Sequence of chain 1.A:
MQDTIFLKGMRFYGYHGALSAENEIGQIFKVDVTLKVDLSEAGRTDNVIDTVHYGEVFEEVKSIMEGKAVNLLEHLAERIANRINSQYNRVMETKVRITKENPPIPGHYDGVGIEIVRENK

Binding-site contacts:
Ligand atom O24 contacts residue PRO104 of chain 3.A at 3.7 Å.
Ligand atom C28 contacts residue GLU22 of chain 3.A at 3.3 Å.
Ligand atom C16 contacts residue GLU22 of chain 3.A at 3.7 Å.
Ligand atom O21 contacts residue GLY17 of chain 3.A at 3.6 Å.
Ligand atom O24 contacts residue LYS100 of chain 3.A at 2.9 Å (salt-bridge).
Ligand atom C5 contacts residue TYR54 of chain 1.A at 3.4 Å (hydrophobic).
Ligand atom N2 contacts residue TYR54 of chain 1.A at 3.7 Å.
Ligand atom N13 contacts residue ILE5 of chain 1.A at 3.4 Å.
Ligand atom N4 contacts residue VAL52 of chain 1.A at 3.3 Å (h-bond).
Ligand atom N2 contacts residue GLU74 of chain 3.A at 2.7 Å (salt-bridge).
Ligand atom N6 contacts residue TYR54 of chain 1.A at 3.3 Å (h-bond).
Ligand atom O11 contacts residue LEU73 of chain 3.A at 2.9 Å (h-bond).
Ligand atom C10 contacts residue TYR54 of chain 1.A at 3.3 Å (hydrophobic).
Ligand atom C7 contacts residue HIS53 of chain 1.A at 3.3 Å.
Ligand atom N4 contacts residue HIS53 of chain 1.A at 3.7 Å.
Ligand atom C28 contacts residue TYR54 of chain 1.A at 3.1 Å (hydrophobic).
Ligand atom O24 contacts residue TYR54 of chain 1.A at 2.6 Å (h-bond).
Ligand atom C3 contacts residue GLU74 of chain 3.A at 3.2 Å.
Ligand atom O21 contacts residue ALA18 of chain 3.A at 2.9 Å (h-bond).
Ligand atom N4 contacts residue TYR54 of chain 1.A at 3.0 Å (h-bond).
Ligand atom O21 contacts residue GLU22 of chain 3.A at 3.0 Å (salt-bridge).
Ligand atom O24 contacts residue GLU22 of chain 3.A at 2.5 Å (salt-bridge).
Ligand atom N13 contacts residue VAL52 of chain 1.A at 2.9 Å (h-bond).
Ligand atom O11 contacts residue GLU74 of chain 3.A at 3.6 Å (salt-bridge).
Ligand atom C7 contacts residue TYR54 of chain 1.A at 3.5 Å (hydrophobic).
Ligand atom O24 contacts residue PRO103 of chain 3.A at 3.8 Å.
Ligand atom C3 contacts residue TYR54 of chain 1.A at 3.4 Å (hydrophobic).
Ligand atom C1 contacts residue GLU74 of chain 3.A at 3.5 Å.
Ligand atom C3 contacts residue VAL52 of chain 1.A at 3.6 Å (hydrophobic).
Ligand atom N13 contacts residue GLU74 of chain 3.A at 2.5 Å (salt-bridge).
Ligand atom C8 contacts residue TYR54 of chain 1.A at 3.5 Å (hydrophobic).
Ligand atom C1 contacts residue TYR54 of chain 1.A at 3.5 Å (hydrophobic).
Ligand atom N9 contacts residue TYR54 of chain 1.A at 3.3 Å (h-bond).
Ligand atom C26 contacts residue GLU22 of chain 3.A at 3.2 Å.
Ligand atom C28 contacts residue PRO104 of chain 3.A at 3.8 Å (hydrophobic).
Ligand atom N6 contacts residue HIS53 of chain 1.A at 3.6 Å.
Ligand atom O21 contacts residue LYS100 of chain 3.A at 3.4 Å (salt-bridge).
Ligand atom O11 contacts residue LEU72 of chain 3.A at 3.3 Å.
Ligand atom C16 contacts residue ALA18 of chain 3.A at 3.4 Å (hydrophobic).
Ligand atom N13 contacts residue THR51 of chain 1.A at 3.5 Å (h-bond).

Sequence of chain 3.A:
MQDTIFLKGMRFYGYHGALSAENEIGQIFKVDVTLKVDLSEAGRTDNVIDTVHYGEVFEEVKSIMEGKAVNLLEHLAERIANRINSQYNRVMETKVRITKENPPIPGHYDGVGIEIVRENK

A small-molecule ligand and the protein it binds are described below.
Small molecule (SMILES): Nc1nc2ncc([C@H](O)[C@@H](O)CO)nc2c(=O)[nH]1